The small molecule below binds the protein below.
Small molecule (SMILES): CCCc1c(OCCCOc2ccc3c(ccn3CC(=O)O)c2)ccc2c(C(F)(F)F)noc12

Sequence of chain 1.B:
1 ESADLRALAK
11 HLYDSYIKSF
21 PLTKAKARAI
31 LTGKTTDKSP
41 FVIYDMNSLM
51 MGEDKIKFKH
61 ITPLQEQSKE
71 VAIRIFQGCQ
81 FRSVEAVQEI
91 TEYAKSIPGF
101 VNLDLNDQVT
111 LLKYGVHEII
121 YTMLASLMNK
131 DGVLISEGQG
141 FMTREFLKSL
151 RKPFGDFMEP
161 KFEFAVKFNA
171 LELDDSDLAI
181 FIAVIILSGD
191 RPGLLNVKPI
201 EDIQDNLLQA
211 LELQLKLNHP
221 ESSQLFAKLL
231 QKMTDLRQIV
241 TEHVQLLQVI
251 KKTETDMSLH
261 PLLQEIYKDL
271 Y

Binding-site contacts:
Ligand atom C29 contacts residue HIS243 of chain 1.B at 3.4 Å.
Ligand atom O30 contacts residue TYR267 of chain 1.B at 2.7 Å (h-bond).
Ligand atom C23 contacts residue HIS243 of chain 1.B at 3.6 Å.
Ligand atom C29 contacts residue TYR267 of chain 1.B at 3.6 Å (hydrophobic).
Ligand atom O31 contacts residue TYR121 of chain 1.B at 3.6 Å.
Ligand atom C22 contacts residue CYS79 of chain 1.B at 3.8 Å (hydrophobic).
Ligand atom C15 contacts residue MET158 of chain 1.B at 3.4 Å (hydrophobic).
Ligand atom O31 contacts residue HIS243 of chain 1.B at 3.2 Å (h-bond).
Ligand atom C25 contacts residue PHE76 of chain 1.B at 3.4 Å (hydrophobic).
Ligand atom C8 contacts residue CYS79 of chain 1.B at 3.7 Å (hydrophobic).
Ligand atom C9 contacts residue CYS79 of chain 1.B at 3.6 Å (hydrophobic).
Ligand atom N3 contacts residue GLY78 of chain 1.B at 3.6 Å.
Ligand atom C26 contacts residue PHE76 of chain 1.B at 3.7 Å (hydrophobic).
Ligand atom O4 contacts residue CYS79 of chain 1.B at 3.9 Å.
Ligand atom C10 contacts residue CYS79 of chain 1.B at 3.5 Å (hydrophobic).
Ligand atom F34 contacts residue ILE75 of chain 1.B at 3.3 Å.
Ligand atom O30 contacts residue HIS243 of chain 1.B at 3.6 Å.
Ligand atom O18 contacts residue LYS161 of chain 1.B at 3.8 Å.
Ligand atom C20 contacts residue CYS79 of chain 1.B at 3.8 Å (hydrophobic).
Ligand atom C21 contacts residue CYS79 of chain 1.B at 3.4 Å (hydrophobic).
Ligand atom F33 contacts residue MET142 of chain 1.B at 3.3 Å.
Ligand atom C26 contacts residue GLN80 of chain 1.B at 3.7 Å.
Ligand atom C6 contacts residue CYS79 of chain 1.B at 3.6 Å (hydrophobic).
Ligand atom F33 contacts residue ILE135 of chain 1.B at 3.4 Å.
Ligand atom C25 contacts residue CYS79 of chain 1.B at 3.4 Å (hydrophobic).
Ligand atom O4 contacts residue ARG82 of chain 1.B at 3.9 Å.
Ligand atom C24 contacts residue TYR121 of chain 1.B at 3.9 Å (hydrophobic).
Ligand atom C16 contacts residue MET158 of chain 1.B at 3.5 Å (hydrophobic).
Ligand atom C22 contacts residue HIS243 of chain 1.B at 3.4 Å.
Ligand atom C28 contacts residue LEU263 of chain 1.B at 3.7 Å (hydrophobic).
Ligand atom C12 contacts residue CYS79 of chain 1.B at 3.8 Å (hydrophobic).
Ligand atom O30 contacts residue LEU263 of chain 1.B at 3.6 Å.
Ligand atom C21 contacts residue HIS243 of chain 1.B at 3.6 Å.
Ligand atom C28 contacts residue SER83 of chain 1.B at 3.7 Å.
Ligand atom O30 contacts residue HIS117 of chain 1.B at 3.7 Å.
Ligand atom N27 contacts residue HIS243 of chain 1.B at 3.8 Å.
Ligand atom O31 contacts residue HIS117 of chain 1.B at 3.5 Å (h-bond).
Ligand atom C7 contacts residue CYS79 of chain 1.B at 3.7 Å (hydrophobic).
Ligand atom C5 contacts residue CYS79 of chain 1.B at 3.5 Å (hydrophobic).
Ligand atom C26 contacts residue CYS79 of chain 1.B at 3.8 Å (hydrophobic).